Binding-site contacts:
Ligand atom C3 contacts residue ASN485 of chain 4.A at 3.9 Å.
Ligand atom C8 contacts residue ARG465 of chain 4.A at 3.9 Å.
Ligand atom O3 contacts residue ARG465 of chain 4.A at 4.0 Å.
Ligand atom C1 contacts residue ASN485 of chain 4.A at 1.4 Å.
Ligand atom O7 contacts residue ARG465 of chain 4.A at 3.7 Å.
Ligand atom C4 contacts residue ASN485 of chain 4.A at 4.2 Å.
Ligand atom C8 contacts residue LYS469 of chain 4.A at 4.2 Å.
Ligand atom C2 contacts residue ASN485 of chain 4.A at 2.5 Å.
Ligand atom O5 contacts residue ASN485 of chain 4.A at 2.3 Å (h-bond).
Ligand atom O7 contacts residue ASN485 of chain 4.A at 3.5 Å (h-bond).
Ligand atom C7 contacts residue ASN485 of chain 4.A at 3.5 Å.
Ligand atom C8 contacts residue GLU482 of chain 4.A at 3.9 Å.
Ligand atom O7 contacts residue SER466 of chain 4.A at 4.3 Å.
Ligand atom C5 contacts residue ASN485 of chain 4.A at 3.6 Å.
Ligand atom C7 contacts residue GLU482 of chain 4.A at 4.4 Å.
Ligand atom N2 contacts residue ARG465 of chain 4.A at 4.5 Å.
Ligand atom C7 contacts residue ARG465 of chain 4.A at 3.9 Å.
Ligand atom N2 contacts residue ASN485 of chain 4.A at 3.1 Å (h-bond).

A small-molecule ligand and the protein it binds are described below.
Small molecule (SMILES): CC(=O)N[C@@H]1[C@@H](O)[C@H](O)[C@@H](CO)O[C@H]1O

Sequence of chain 4.A:
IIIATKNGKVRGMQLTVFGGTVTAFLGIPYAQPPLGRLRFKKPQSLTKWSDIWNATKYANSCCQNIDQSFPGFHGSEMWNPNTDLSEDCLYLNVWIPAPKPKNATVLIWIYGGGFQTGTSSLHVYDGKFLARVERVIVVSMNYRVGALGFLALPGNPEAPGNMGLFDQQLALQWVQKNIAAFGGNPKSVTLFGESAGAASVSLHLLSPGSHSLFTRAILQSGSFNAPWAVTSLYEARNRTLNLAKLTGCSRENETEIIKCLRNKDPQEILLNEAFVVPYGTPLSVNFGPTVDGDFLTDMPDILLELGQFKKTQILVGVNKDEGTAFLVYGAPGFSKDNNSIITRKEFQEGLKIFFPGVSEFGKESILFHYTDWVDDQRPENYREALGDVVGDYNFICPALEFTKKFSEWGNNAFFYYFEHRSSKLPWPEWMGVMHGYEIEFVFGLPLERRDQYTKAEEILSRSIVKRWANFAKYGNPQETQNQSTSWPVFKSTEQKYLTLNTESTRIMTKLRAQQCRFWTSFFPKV